Binding-site contacts:
Ligand atom C4 contacts residue CYS169 of chain 1.A at 2.8 Å (hydrophobic).
Ligand atom C2 contacts residue CYS169 of chain 1.A at 2.8 Å (hydrophobic).
Ligand atom C1 contacts residue CYS169 of chain 1.A at 1.8 Å (hydrophobic).
Ligand atom O1 contacts residue CYS169 of chain 1.A at 3.2 Å (h-bond).
Ligand atom C3 contacts residue GLN166 of chain 1.A at 3.9 Å.
Ligand atom N1 contacts residue CYS169 of chain 1.A at 3.8 Å.
Ligand atom C3 contacts residue CYS169 of chain 1.A at 3.9 Å (hydrophobic).
Ligand atom C4 contacts residue LYS181 of chain 1.A at 4.2 Å.
Ligand atom C4 contacts residue GLN166 of chain 1.A at 3.0 Å.
Ligand atom O2 contacts residue GLN166 of chain 1.A at 4.1 Å.
Ligand atom C1 contacts residue ASN168 of chain 1.A at 3.5 Å.
Ligand atom C4 contacts residue ASN168 of chain 1.A at 3.5 Å.
Ligand atom C1 contacts residue GLN166 of chain 1.A at 3.8 Å.

This protein binds this small molecule.
Small molecule (SMILES): CCN1C(=O)CCC1=O

Sequence of chain 1.A:
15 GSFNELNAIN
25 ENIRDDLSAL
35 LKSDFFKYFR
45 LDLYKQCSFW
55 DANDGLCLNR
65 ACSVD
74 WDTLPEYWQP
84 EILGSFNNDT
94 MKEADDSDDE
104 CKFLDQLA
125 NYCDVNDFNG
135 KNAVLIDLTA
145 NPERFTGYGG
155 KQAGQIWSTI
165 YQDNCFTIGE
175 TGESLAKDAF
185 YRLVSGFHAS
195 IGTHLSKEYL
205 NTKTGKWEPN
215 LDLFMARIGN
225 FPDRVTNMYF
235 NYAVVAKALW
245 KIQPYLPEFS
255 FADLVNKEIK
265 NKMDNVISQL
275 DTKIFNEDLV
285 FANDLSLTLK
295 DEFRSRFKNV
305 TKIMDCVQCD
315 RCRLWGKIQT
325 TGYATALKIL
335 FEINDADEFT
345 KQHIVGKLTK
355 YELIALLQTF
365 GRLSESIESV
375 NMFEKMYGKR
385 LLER